Sequence of chain 1.A:
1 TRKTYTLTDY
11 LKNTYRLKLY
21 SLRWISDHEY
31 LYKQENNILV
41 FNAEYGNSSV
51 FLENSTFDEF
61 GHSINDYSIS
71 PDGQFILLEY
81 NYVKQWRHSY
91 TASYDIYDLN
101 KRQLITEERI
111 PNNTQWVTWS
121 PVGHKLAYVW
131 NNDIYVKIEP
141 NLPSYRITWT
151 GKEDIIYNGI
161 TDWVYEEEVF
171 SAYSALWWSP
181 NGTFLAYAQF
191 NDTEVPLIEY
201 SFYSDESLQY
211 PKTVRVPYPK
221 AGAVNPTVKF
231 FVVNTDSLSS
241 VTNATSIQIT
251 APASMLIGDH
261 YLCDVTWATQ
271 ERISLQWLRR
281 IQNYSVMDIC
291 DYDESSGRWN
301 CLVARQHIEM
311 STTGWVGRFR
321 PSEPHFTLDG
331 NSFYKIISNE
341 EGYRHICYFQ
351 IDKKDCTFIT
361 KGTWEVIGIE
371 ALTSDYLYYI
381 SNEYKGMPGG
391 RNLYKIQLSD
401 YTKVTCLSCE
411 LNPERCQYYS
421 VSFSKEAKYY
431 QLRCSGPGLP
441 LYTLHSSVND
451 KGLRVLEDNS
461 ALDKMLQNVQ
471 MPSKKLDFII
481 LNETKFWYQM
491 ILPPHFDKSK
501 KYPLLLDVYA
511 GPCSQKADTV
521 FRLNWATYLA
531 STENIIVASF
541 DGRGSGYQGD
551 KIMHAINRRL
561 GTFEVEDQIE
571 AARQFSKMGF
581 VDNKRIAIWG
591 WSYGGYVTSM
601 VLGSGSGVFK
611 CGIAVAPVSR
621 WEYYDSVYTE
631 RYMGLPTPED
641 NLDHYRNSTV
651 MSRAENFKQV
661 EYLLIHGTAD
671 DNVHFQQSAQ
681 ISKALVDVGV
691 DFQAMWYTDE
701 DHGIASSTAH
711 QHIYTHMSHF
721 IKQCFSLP

Binding-site contacts:
Ligand atom C1 contacts residue GLN270 of chain 1.A at 4.2 Å.
Ligand atom C7 contacts residue ASN181 of chain 1.A at 3.2 Å.
Ligand atom C2 contacts residue ASN181 of chain 1.A at 2.4 Å.
Ligand atom N2 contacts residue GLU294 of chain 1.A at 4.3 Å.
Ligand atom C3 contacts residue GLU294 of chain 1.A at 3.8 Å.
Ligand atom C5 contacts residue ASN181 of chain 1.A at 3.7 Å.
Ligand atom O7 contacts residue THR183 of chain 1.A at 4.3 Å.
Ligand atom C6 contacts residue GLN270 of chain 1.A at 4.0 Å.
Ligand atom C1 contacts residue THR183 of chain 1.A at 3.2 Å.
Ligand atom N2 contacts residue GLU271 of chain 1.A at 4.4 Å.
Ligand atom C4 contacts residue ASN181 of chain 1.A at 4.2 Å.
Ligand atom O6 contacts residue GLU271 of chain 1.A at 2.7 Å (salt-bridge).
Ligand atom C6 contacts residue GLU271 of chain 1.A at 3.2 Å.
Ligand atom N2 contacts residue THR183 of chain 1.A at 4.0 Å.
Ligand atom C2 contacts residue THR183 of chain 1.A at 3.9 Å.
Ligand atom C5 contacts residue GLN270 of chain 1.A at 4.4 Å.
Ligand atom C8 contacts residue ASN181 of chain 1.A at 4.3 Å.
Ligand atom O6 contacts residue GLN270 of chain 1.A at 3.5 Å.
Ligand atom O7 contacts residue ASN181 of chain 1.A at 3.3 Å (h-bond).
Ligand atom C3 contacts residue ASN181 of chain 1.A at 3.7 Å.
Ligand atom C8 contacts residue TYR292 of chain 1.A at 3.5 Å (hydrophobic).
Ligand atom O7 contacts residue ASN234 of chain 1.A at 4.1 Å.
Ligand atom O5 contacts residue GLN270 of chain 1.A at 3.5 Å.
Ligand atom O5 contacts residue ASN181 of chain 1.A at 2.5 Å (h-bond).
Ligand atom C4 contacts residue THR183 of chain 1.A at 4.2 Å.
Ligand atom C3 contacts residue THR183 of chain 1.A at 3.9 Å.
Ligand atom C8 contacts residue THR183 of chain 1.A at 4.5 Å.
Ligand atom C1 contacts residue ASN181 of chain 1.A at 1.4 Å.
Ligand atom C8 contacts residue PHE184 of chain 1.A at 3.8 Å (hydrophobic).
Ligand atom O5 contacts residue THR183 of chain 1.A at 3.7 Å.
Ligand atom O3 contacts residue GLU294 of chain 1.A at 3.4 Å (salt-bridge).
Ligand atom N2 contacts residue ASN181 of chain 1.A at 2.8 Å (h-bond).
Ligand atom C8 contacts residue ASN234 of chain 1.A at 3.9 Å.
Ligand atom C5 contacts residue THR183 of chain 1.A at 3.5 Å.

A protein and the small-molecule ligand that binds it are described below.
Small molecule (SMILES): CC(=O)N[C@H]1[C@H](O[C@H]2[C@H](O)[C@@H](NC(C)=O)CO[C@@H]2CO)O[C@H](CO)[C@@H](O)[C@@H]1O